Sequence of chain 1.A:
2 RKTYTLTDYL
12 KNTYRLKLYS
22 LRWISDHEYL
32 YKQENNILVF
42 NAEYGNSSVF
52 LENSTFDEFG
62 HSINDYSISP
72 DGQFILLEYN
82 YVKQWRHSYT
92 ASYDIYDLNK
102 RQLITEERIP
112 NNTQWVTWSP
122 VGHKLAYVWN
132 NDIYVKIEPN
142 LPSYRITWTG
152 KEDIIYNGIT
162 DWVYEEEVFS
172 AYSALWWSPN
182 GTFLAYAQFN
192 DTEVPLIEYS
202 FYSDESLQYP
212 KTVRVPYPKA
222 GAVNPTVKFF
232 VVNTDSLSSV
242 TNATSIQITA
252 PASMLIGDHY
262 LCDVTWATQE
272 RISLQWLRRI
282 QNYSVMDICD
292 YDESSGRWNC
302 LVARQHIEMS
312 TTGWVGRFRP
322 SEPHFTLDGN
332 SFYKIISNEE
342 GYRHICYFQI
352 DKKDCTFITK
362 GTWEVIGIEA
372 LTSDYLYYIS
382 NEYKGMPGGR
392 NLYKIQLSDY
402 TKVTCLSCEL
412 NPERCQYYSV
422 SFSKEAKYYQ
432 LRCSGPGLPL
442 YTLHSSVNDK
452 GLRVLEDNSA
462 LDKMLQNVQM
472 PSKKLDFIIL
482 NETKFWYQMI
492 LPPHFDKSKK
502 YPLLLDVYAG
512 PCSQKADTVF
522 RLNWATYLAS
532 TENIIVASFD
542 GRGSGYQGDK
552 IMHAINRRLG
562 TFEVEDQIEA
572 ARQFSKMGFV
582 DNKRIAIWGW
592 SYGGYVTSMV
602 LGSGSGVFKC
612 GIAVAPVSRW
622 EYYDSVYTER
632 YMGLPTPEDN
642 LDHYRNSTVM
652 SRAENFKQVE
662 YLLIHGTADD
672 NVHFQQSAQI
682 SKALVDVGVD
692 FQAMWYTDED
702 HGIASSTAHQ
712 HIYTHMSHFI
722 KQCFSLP

Binding-site contacts:
Ligand atom C5 contacts residue ASN112 of chain 1.A at 3.7 Å.
Ligand atom C8 contacts residue PRO111 of chain 1.A at 4.2 Å (hydrophobic).
Ligand atom C1 contacts residue ASN112 of chain 1.A at 1.4 Å.
Ligand atom C7 contacts residue ASN112 of chain 1.A at 3.6 Å.
Ligand atom O7 contacts residue ASN112 of chain 1.A at 3.9 Å.
Ligand atom C4 contacts residue ASN112 of chain 1.A at 4.2 Å.
Ligand atom C3 contacts residue ASN112 of chain 1.A at 3.8 Å.
Ligand atom O5 contacts residue ASN112 of chain 1.A at 2.4 Å (h-bond).
Ligand atom C8 contacts residue ILE110 of chain 1.A at 3.9 Å (hydrophobic).
Ligand atom N2 contacts residue ASN112 of chain 1.A at 3.0 Å (h-bond).
Ligand atom C2 contacts residue ASN112 of chain 1.A at 2.5 Å.
Ligand atom C8 contacts residue ARG109 of chain 1.A at 4.2 Å.
Ligand atom C8 contacts residue ASN112 of chain 1.A at 4.2 Å.

A small-molecule ligand and the protein it binds are described below.
Small molecule (SMILES): CC(=O)N[C@@H]1[C@@H](O)[C@H](O)[C@@H](CO)O[C@H]1O